A protein and the small-molecule ligand that binds it are described below.
Small molecule (SMILES): CC(=O)N[C@@H]1[C@@H](O)[C@H](O)[C@@H](CO)O[C@H]1O

Binding-site contacts:
Ligand atom O5 contacts residue ASN343 of chain 1.B at 2.4 Å (h-bond).
Ligand atom C3 contacts residue ASN343 of chain 1.B at 3.8 Å.
Ligand atom C1 contacts residue ASN343 of chain 1.B at 1.4 Å.
Ligand atom C2 contacts residue ASN343 of chain 1.B at 2.5 Å.
Ligand atom C5 contacts residue ASN343 of chain 1.B at 3.7 Å.
Ligand atom C4 contacts residue ASN343 of chain 1.B at 4.2 Å.
Ligand atom C8 contacts residue PHE342 of chain 1.B at 3.8 Å (hydrophobic).
Ligand atom O7 contacts residue ASN343 of chain 1.B at 4.3 Å.
Ligand atom N2 contacts residue ASN343 of chain 1.B at 2.9 Å (h-bond).
Ligand atom C7 contacts residue ASN343 of chain 1.B at 3.8 Å.

Sequence of chain 1.B:
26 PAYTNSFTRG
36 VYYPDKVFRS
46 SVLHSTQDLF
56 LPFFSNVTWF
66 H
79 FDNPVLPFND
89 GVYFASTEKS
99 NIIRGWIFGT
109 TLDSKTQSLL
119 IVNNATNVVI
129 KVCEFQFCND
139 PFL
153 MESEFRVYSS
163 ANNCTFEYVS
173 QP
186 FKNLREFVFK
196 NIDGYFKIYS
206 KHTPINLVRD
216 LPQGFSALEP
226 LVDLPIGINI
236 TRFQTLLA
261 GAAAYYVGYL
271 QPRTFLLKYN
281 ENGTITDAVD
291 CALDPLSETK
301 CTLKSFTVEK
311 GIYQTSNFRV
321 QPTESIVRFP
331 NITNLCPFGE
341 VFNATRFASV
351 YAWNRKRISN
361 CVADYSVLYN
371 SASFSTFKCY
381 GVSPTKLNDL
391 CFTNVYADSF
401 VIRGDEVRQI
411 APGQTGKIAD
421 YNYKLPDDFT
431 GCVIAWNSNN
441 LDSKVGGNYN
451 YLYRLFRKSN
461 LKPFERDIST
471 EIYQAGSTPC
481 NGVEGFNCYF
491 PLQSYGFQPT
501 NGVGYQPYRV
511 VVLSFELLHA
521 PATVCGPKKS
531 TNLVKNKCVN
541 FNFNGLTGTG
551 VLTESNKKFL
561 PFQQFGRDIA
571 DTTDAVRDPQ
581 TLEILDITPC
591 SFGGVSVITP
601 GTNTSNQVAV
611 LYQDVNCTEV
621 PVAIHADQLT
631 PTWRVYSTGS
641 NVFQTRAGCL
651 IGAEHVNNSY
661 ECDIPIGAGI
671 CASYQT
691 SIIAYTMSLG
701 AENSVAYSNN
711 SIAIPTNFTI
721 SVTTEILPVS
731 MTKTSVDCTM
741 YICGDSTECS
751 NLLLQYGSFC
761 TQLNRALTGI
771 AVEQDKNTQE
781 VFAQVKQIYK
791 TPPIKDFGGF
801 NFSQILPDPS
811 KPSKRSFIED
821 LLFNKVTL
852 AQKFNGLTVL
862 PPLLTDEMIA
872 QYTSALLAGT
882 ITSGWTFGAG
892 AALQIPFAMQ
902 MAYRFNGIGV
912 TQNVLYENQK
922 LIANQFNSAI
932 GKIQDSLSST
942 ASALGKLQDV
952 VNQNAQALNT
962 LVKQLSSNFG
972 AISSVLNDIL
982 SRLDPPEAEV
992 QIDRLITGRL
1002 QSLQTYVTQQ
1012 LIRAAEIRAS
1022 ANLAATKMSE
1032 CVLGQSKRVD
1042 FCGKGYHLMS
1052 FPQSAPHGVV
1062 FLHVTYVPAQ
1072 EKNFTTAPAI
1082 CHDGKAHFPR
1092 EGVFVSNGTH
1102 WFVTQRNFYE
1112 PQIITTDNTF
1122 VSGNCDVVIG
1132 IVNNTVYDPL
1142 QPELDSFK